Binding-site contacts:
Ligand atom N contacts residue SER226 of chain 1.D at 2.9 Å (h-bond).
Ligand atom C contacts residue SER205 of chain 1.D at 1.4 Å.
Ligand atom O contacts residue GLU202 of chain 1.D at 3.0 Å (salt-bridge).
Ligand atom CA contacts residue SER205 of chain 1.D at 2.5 Å.
Ligand atom CA contacts residue ARG93 of chain 1.D at 3.5 Å.
Ligand atom O contacts residue GLY203 of chain 1.D at 3.3 Å (h-bond).
Ligand atom CG2 contacts residue GLU229 of chain 1.D at 3.4 Å.
Ligand atom C1 contacts residue HIS43 of chain 1.D at 1.5 Å.
Ligand atom O contacts residue GLY228 of chain 1.D at 3.1 Å (h-bond).
Ligand atom CG1 contacts residue TYR47 of chain 1.D at 3.2 Å (hydrophobic).
Ligand atom NH2 contacts residue ALA200 of chain 1.D at 3.2 Å (h-bond).
Ligand atom N contacts residue GLY228 of chain 1.D at 3.0 Å (h-bond).
Ligand atom O contacts residue TRP50 of chain 1.D at 3.2 Å.
Ligand atom N contacts residue ARG93 of chain 1.D at 3.4 Å (salt-bridge).
Ligand atom O contacts residue ARG178 of chain 1.D at 3.0 Å (salt-bridge).
Ligand atom CZ contacts residue ASP199 of chain 1.D at 3.5 Å.
Ligand atom NH2 contacts residue GLY230 of chain 1.D at 3.1 Å (h-bond).
Ligand atom NH1 contacts residue ALA200 of chain 1.D at 3.1 Å (h-bond).
Ligand atom C1 contacts residue SER205 of chain 1.D at 2.2 Å.
Ligand atom NH1 contacts residue GLY238 of chain 1.D at 3.4 Å.
Ligand atom NE contacts residue ALA200 of chain 1.D at 3.5 Å (h-bond).
Ligand atom CB contacts residue GLU94 of chain 1.D at 3.5 Å.
Ligand atom N contacts residue SER205 of chain 1.D at 3.3 Å (h-bond).
Ligand atom C contacts residue HIS43 of chain 1.D at 2.8 Å.
Ligand atom N contacts residue ARG93 of chain 1.D at 3.0 Å (salt-bridge).
Ligand atom CG2 contacts residue TRP227 of chain 1.D at 3.5 Å (hydrophobic).
Ligand atom NH1 contacts residue ASP199 of chain 1.D at 2.9 Å (salt-bridge).
Ligand atom C contacts residue GLU202 of chain 1.D at 3.5 Å.
Ligand atom CZ contacts residue ALA200 of chain 1.D at 3.0 Å (hydrophobic).
Ligand atom O contacts residue SER205 of chain 1.D at 2.0 Å (h-bond).
Ligand atom NE2 contacts residue ARG178 of chain 1.D at 3.1 Å (salt-bridge).
Ligand atom CG1 contacts residue TRP227 of chain 1.D at 3.3 Å (hydrophobic).
Ligand atom CG1 contacts residue GLY228 of chain 1.D at 3.5 Å.
Ligand atom NH2 contacts residue ASP199 of chain 1.D at 3.0 Å (salt-bridge).
Ligand atom CB contacts residue SER205 of chain 1.D at 2.8 Å.
Ligand atom CB contacts residue ARG93 of chain 1.D at 3.3 Å.
Ligand atom O contacts residue GLU202 of chain 1.D at 2.7 Å (salt-bridge).
Ligand atom N contacts residue HIS43 of chain 1.D at 3.3 Å (h-bond).
Ligand atom CG2 contacts residue ILE179 of chain 1.D at 3.4 Å (hydrophobic).
Ligand atom CB contacts residue ILE179 of chain 1.D at 3.5 Å (hydrophobic).

The protein below binds the small molecule below.
Small molecule (SMILES): CC(C)C[C@H](NC(=O)[C@H](CCC(=O)O)NC(=O)[C@@H](NC(=O)[C@@H](N)[C@@H](C)O)C(C)C)C(=O)N[C@@H](CCC(N)=O)C(=O)NCC(=O)N[C@H](C(=O)N[C@H](C(=O)N1CCC[C@H]1C(=O)N[C@@H](CCCN=C(N)N)[C@@H](C)O)C(C)C)C(C)C

Sequence of chain 1.D:
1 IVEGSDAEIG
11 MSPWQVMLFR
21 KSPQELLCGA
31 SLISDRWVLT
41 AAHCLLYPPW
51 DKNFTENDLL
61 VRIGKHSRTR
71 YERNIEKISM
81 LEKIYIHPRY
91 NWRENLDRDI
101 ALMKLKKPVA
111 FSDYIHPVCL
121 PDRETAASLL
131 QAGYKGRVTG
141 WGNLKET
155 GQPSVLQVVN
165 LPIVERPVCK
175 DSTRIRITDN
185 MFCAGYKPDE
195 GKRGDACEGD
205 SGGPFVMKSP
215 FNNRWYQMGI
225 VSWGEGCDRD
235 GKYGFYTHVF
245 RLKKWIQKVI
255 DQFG